A small-molecule ligand and the protein it binds are described below.
Small molecule (SMILES): CC(C)C[C@H](CP(=O)(O)[C@@H](N)c1ccccc1)C(=O)O

Sequence of chain 1.D:
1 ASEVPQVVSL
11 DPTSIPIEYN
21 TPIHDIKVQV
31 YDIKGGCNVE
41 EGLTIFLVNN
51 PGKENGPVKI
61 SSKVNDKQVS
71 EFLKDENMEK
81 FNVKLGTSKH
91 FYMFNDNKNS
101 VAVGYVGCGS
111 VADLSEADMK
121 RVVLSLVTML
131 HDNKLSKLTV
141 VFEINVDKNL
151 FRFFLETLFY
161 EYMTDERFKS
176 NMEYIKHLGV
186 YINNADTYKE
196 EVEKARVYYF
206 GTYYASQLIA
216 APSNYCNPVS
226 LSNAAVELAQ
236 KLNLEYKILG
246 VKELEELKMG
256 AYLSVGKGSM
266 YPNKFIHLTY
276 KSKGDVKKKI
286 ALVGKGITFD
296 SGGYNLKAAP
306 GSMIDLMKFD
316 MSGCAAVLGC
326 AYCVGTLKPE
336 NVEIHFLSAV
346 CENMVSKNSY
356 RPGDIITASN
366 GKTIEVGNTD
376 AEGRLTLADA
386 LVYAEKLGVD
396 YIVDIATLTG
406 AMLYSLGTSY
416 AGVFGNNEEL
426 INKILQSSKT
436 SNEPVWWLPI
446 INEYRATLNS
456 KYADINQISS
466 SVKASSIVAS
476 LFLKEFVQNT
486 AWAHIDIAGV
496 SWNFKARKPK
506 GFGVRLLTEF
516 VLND

Binding-site contacts:
Ligand atom O10 contacts residue ZN1 of chain 1.SA at 2.2 Å.
Ligand atom N12 contacts residue ZN1 of chain 1.RA at 2.5 Å.
Ligand atom C11 contacts residue ZN1 of chain 1.RA at 3.3 Å.
Ligand atom O10 contacts residue ASP375 of chain 1.D at 3.2 Å (salt-bridge).
Ligand atom O21 contacts residue CO31 of chain 1.QA at 3.0 Å (h-bond).
Ligand atom C19 contacts residue THR404 of chain 1.D at 3.6 Å.
Ligand atom O09 contacts residue ZN1 of chain 1.RA at 2.4 Å.
Ligand atom C07 contacts residue LEU403 of chain 1.D at 3.0 Å (hydrophobic).
Ligand atom C16 contacts residue MET308 of chain 1.D at 3.5 Å (hydrophobic).
Ligand atom C16 contacts residue GLY405 of chain 1.D at 3.7 Å.
Ligand atom O09 contacts residue LYS290 of chain 1.D at 3.3 Å (salt-bridge).
Ligand atom C04 contacts residue ASP375 of chain 1.D at 3.4 Å.
Ligand atom N12 contacts residue THR402 of chain 1.D at 3.7 Å.
Ligand atom O20 contacts residue THR404 of chain 1.D at 3.2 Å.
Ligand atom C18 contacts residue PHE314 of chain 1.D at 3.5 Å (hydrophobic).
Ligand atom O20 contacts residue GLY405 of chain 1.D at 3.5 Å (h-bond).
Ligand atom O09 contacts residue ZN1 of chain 1.SA at 2.6 Å.
Ligand atom C06 contacts residue LEU403 of chain 1.D at 3.6 Å (hydrophobic).
Ligand atom P08 contacts residue LEU403 of chain 1.D at 3.7 Å.
Ligand atom O09 contacts residue GLU377 of chain 1.D at 3.2 Å (salt-bridge).
Ligand atom O10 contacts residue ASP295 of chain 1.D at 3.1 Å (salt-bridge).
Ligand atom C11 contacts residue THR402 of chain 1.D at 3.4 Å.
Ligand atom O09 contacts residue ASP375 of chain 1.D at 3.2 Å (salt-bridge).
Ligand atom O09 contacts residue ASP295 of chain 1.D at 3.5 Å (salt-bridge).
Ligand atom O20 contacts residue SER470 of chain 1.D at 3.6 Å.
Ligand atom C06 contacts residue THR404 of chain 1.D at 3.7 Å.
Ligand atom O10 contacts residue LYS302 of chain 1.D at 2.8 Å (salt-bridge).
Ligand atom N12 contacts residue LYS290 of chain 1.D at 3.7 Å.
Ligand atom O21 contacts residue ARG379 of chain 1.D at 3.2 Å (salt-bridge).
Ligand atom C06 contacts residue GLY405 of chain 1.D at 3.5 Å.
Ligand atom P08 contacts residue ZN1 of chain 1.SA at 3.0 Å.
Ligand atom P08 contacts residue ASP375 of chain 1.D at 3.6 Å.
Ligand atom O09 contacts residue CO31 of chain 1.QA at 2.7 Å (h-bond).
Ligand atom N12 contacts residue ASP295 of chain 1.D at 3.4 Å (salt-bridge).
Ligand atom N12 contacts residue ASP315 of chain 1.D at 3.1 Å (salt-bridge).
Ligand atom C07 contacts residue CO31 of chain 1.QA at 3.1 Å.
Ligand atom C18 contacts residue ALA493 of chain 1.D at 3.7 Å (hydrophobic).
Ligand atom C17 contacts residue PHE314 of chain 1.D at 3.5 Å (hydrophobic).
Ligand atom P08 contacts residue ZN1 of chain 1.RA at 3.4 Å.
Ligand atom C19 contacts residue LEU403 of chain 1.D at 3.7 Å (hydrophobic).